Sequence of chain 1.H:
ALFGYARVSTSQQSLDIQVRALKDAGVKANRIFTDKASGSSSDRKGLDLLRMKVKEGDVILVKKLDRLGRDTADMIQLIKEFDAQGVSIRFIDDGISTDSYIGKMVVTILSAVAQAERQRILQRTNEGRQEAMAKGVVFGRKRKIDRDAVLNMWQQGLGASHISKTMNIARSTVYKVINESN

Binding-site contacts:
Ligand atom C5' contacts residue ARG130 of chain 1.H at 4.0 Å.
Ligand atom C5' contacts residue SER10 of chain 1.H at 2.7 Å.
Ligand atom P contacts residue SER10 of chain 1.H at 1.6 Å.
Ligand atom C5' contacts residue LEU123 of chain 1.H at 4.0 Å (hydrophobic).
Ligand atom C2' contacts residue SER10 of chain 1.H at 4.0 Å.
Ligand atom C4' contacts residue SER10 of chain 1.H at 3.8 Å.
Ligand atom C4 contacts residue ARG130 of chain 1.H at 3.8 Å.
Ligand atom O4' contacts residue ARG130 of chain 1.H at 2.6 Å (salt-bridge).
Ligand atom OP1 contacts residue ARG68 of chain 1.H at 3.1 Å (salt-bridge).
Ligand atom C1' contacts residue ARG130 of chain 1.H at 3.4 Å.
Ligand atom C2 contacts residue ARG130 of chain 1.H at 3.5 Å.
Ligand atom N9 contacts residue ARG130 of chain 1.H at 3.8 Å.
Ligand atom O5' contacts residue SER10 of chain 1.H at 2.5 Å (h-bond).
Ligand atom N3 contacts residue ARG130 of chain 1.H at 3.5 Å (salt-bridge).
Ligand atom P contacts residue ARG8 of chain 1.H at 3.6 Å.
Ligand atom OP1 contacts residue ARG8 of chain 1.H at 4.0 Å.
Ligand atom OP1 contacts residue SER10 of chain 1.H at 2.5 Å (h-bond).
Ligand atom C3' contacts residue ARG130 of chain 1.H at 3.6 Å.
Ligand atom O5' contacts residue ARG119 of chain 1.H at 3.5 Å (salt-bridge).
Ligand atom P contacts residue ARG119 of chain 1.H at 3.6 Å.
Ligand atom C8 contacts residue THR11 of chain 1.H at 4.0 Å.
Ligand atom O3' contacts residue ARG130 of chain 1.H at 3.4 Å (salt-bridge).
Ligand atom C2' contacts residue ARG130 of chain 1.H at 4.2 Å.
Ligand atom OP1 contacts residue ARG119 of chain 1.H at 3.7 Å.
Ligand atom C3' contacts residue SER10 of chain 1.H at 3.9 Å.
Ligand atom OP2 contacts residue ARG8 of chain 1.H at 2.5 Å (salt-bridge).
Ligand atom OP2 contacts residue SER10 of chain 1.H at 2.5 Å (h-bond).
Ligand atom N7 contacts residue THR11 of chain 1.H at 3.6 Å.
Ligand atom C4' contacts residue ARG130 of chain 1.H at 2.8 Å.
Ligand atom OP2 contacts residue ARG119 of chain 1.H at 3.2 Å (salt-bridge).
Ligand atom C8 contacts residue SER10 of chain 1.H at 3.9 Å.
Ligand atom C4' contacts residue LEU123 of chain 1.H at 4.2 Å (hydrophobic).

A small-molecule ligand and the protein it binds are described below.
Small molecule (SMILES): Nc1ncnc2c1ncn2[C@H]1C[C@H](O[P](=O)(O)OC[C@H]2O[C@@H](n3cnc4c(N)ncnc43)C[C@@H]2O[P](=O)(O)OC[C@H]2O[C@@H](n3cnc4c(N)ncnc43)C[C@@H]2O)[C@@H](COP(=O)=O)O1